This protein binds this small molecule.
Small molecule (SMILES): CC(=O)N[C@H]1[C@H](O[C@H]2[C@H](O)[C@@H](NC(C)=O)CO[C@@H]2CO)O[C@H](CO)[C@@H](O)[C@@H]1O

Binding-site contacts:
Ligand atom O5 contacts residue TRP365 of chain 2.B at 4.5 Å.
Ligand atom O7 contacts residue TRP365 of chain 2.B at 3.3 Å.
Ligand atom C1 contacts residue ASN74 of chain 2.B at 1.4 Å.
Ligand atom O4 contacts residue TRP365 of chain 2.B at 3.4 Å.
Ligand atom C5 contacts residue ASN74 of chain 2.B at 3.6 Å.
Ligand atom C2 contacts residue TRP365 of chain 2.B at 4.2 Å (hydrophobic).
Ligand atom O7 contacts residue ASN74 of chain 2.B at 3.6 Å (h-bond).
Ligand atom C8 contacts residue ASN74 of chain 2.B at 4.5 Å.
Ligand atom N2 contacts residue ASN74 of chain 2.B at 2.8 Å (h-bond).
Ligand atom N2 contacts residue TRP365 of chain 2.B at 3.6 Å.
Ligand atom C5 contacts residue TRP365 of chain 2.B at 4.0 Å (hydrophobic).
Ligand atom C7 contacts residue TRP365 of chain 2.B at 4.1 Å (hydrophobic).
Ligand atom O5 contacts residue ASN74 of chain 2.B at 2.3 Å (h-bond).
Ligand atom C1 contacts residue TRP365 of chain 2.B at 3.9 Å (hydrophobic).
Ligand atom C8 contacts residue TRP365 of chain 2.B at 3.5 Å (hydrophobic).
Ligand atom C3 contacts residue ASN74 of chain 2.B at 3.7 Å.
Ligand atom C4 contacts residue ASN74 of chain 2.B at 4.2 Å.
Ligand atom O3 contacts residue TRP365 of chain 2.B at 4.2 Å.
Ligand atom C2 contacts residue ASN74 of chain 2.B at 2.4 Å.
Ligand atom C7 contacts residue ASN74 of chain 2.B at 3.4 Å.
Ligand atom C4 contacts residue TRP365 of chain 2.B at 4.0 Å (hydrophobic).
Ligand atom C8 contacts residue ILE397 of chain 2.B at 4.5 Å (hydrophobic).
Ligand atom C3 contacts residue TRP365 of chain 2.B at 3.9 Å (hydrophobic).

Sequence of chain 2.B:
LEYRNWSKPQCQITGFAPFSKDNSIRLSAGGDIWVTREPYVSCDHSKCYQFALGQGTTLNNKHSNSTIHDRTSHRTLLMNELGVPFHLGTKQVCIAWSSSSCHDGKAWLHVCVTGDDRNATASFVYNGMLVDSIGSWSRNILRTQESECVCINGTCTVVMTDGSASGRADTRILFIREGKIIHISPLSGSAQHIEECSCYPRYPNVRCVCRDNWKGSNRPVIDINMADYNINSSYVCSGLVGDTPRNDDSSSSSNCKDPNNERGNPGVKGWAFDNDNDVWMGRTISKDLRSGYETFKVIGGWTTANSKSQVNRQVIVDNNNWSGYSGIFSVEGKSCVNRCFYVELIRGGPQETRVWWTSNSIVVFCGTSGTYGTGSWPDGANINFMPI